Binding-site contacts:
Ligand atom C7 contacts residue ASN62 of chain 1.E at 3.6 Å.
Ligand atom C1 contacts residue ASN62 of chain 1.E at 1.4 Å.
Ligand atom C2 contacts residue ASN62 of chain 1.E at 2.4 Å.
Ligand atom O5 contacts residue PHE93 of chain 1.E at 3.8 Å.
Ligand atom C1 contacts residue PHE93 of chain 1.E at 4.5 Å (hydrophobic).
Ligand atom O5 contacts residue ASN62 of chain 1.E at 2.4 Å (h-bond).
Ligand atom C3 contacts residue ASN62 of chain 1.E at 3.7 Å.
Ligand atom N2 contacts residue ASN62 of chain 1.E at 2.9 Å (h-bond).
Ligand atom C4 contacts residue ASN62 of chain 1.E at 4.2 Å.
Ligand atom O6 contacts residue PHE93 of chain 1.E at 3.9 Å.
Ligand atom C8 contacts residue ARG61 of chain 1.E at 3.8 Å.
Ligand atom C5 contacts residue ASN62 of chain 1.E at 3.6 Å.
Ligand atom O7 contacts residue ASN62 of chain 1.E at 4.0 Å.

Sequence of chain 1.E:
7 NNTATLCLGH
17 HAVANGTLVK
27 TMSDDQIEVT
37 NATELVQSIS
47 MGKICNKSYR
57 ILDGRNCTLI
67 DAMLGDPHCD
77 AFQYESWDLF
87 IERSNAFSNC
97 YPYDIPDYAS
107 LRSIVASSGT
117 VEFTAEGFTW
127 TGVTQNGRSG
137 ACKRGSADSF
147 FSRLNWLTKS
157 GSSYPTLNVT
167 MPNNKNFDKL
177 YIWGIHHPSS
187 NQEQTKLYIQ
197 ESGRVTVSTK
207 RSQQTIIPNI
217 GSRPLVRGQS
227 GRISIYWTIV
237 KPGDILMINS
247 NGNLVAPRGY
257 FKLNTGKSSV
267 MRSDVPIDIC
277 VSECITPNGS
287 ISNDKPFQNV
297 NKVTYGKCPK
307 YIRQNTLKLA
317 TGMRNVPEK

A small-molecule ligand and the protein it binds are described below.
Small molecule (SMILES): CC(=O)N[C@H]1[C@H](O[C@H]2[C@H](O)[C@@H](NC(C)=O)CO[C@@H]2CO)O[C@H](CO)[C@@H](O)[C@@H]1O